Binding-site contacts:
Ligand atom C7 contacts residue ASN44 of chain 30.E at 3.4 Å.
Ligand atom C4 contacts residue ASN44 of chain 30.E at 4.3 Å.
Ligand atom C6 contacts residue GLU55 of chain 25.E at 3.5 Å.
Ligand atom C8 contacts residue VAL62 of chain 30.E at 3.8 Å (hydrophobic).
Ligand atom C2 contacts residue LEU108 of chain 30.E at 3.5 Å (hydrophobic).
Ligand atom C7 contacts residue THR146 of chain 30.E at 4.2 Å.
Ligand atom C5 contacts residue ASN44 of chain 30.E at 3.7 Å.
Ligand atom C2 contacts residue ASN44 of chain 30.E at 2.5 Å.
Ligand atom O7 contacts residue LEU108 of chain 30.E at 3.7 Å.
Ligand atom C8 contacts residue ASN44 of chain 30.E at 4.5 Å.
Ligand atom O3 contacts residue LEU108 of chain 30.E at 4.0 Å.
Ligand atom C6 contacts residue ARG110 of chain 30.E at 3.5 Å.
Ligand atom C1 contacts residue LEU108 of chain 30.E at 3.9 Å (hydrophobic).
Ligand atom C3 contacts residue ASN44 of chain 30.E at 3.8 Å.
Ligand atom N2 contacts residue ILE109 of chain 30.E at 4.5 Å.
Ligand atom C7 contacts residue LEU108 of chain 30.E at 3.6 Å (hydrophobic).
Ligand atom O5 contacts residue ASN44 of chain 30.E at 2.4 Å (h-bond).
Ligand atom O6 contacts residue GLU55 of chain 25.E at 3.7 Å.
Ligand atom C3 contacts residue LEU108 of chain 30.E at 3.5 Å (hydrophobic).
Ligand atom C5 contacts residue ARG110 of chain 30.E at 4.4 Å.
Ligand atom O6 contacts residue VAL45 of chain 30.E at 3.9 Å.
Ligand atom C8 contacts residue THR146 of chain 30.E at 4.1 Å.
Ligand atom N2 contacts residue LEU108 of chain 30.E at 2.7 Å (h-bond).
Ligand atom O6 contacts residue ARG110 of chain 30.E at 2.9 Å (salt-bridge).
Ligand atom C8 contacts residue ILE109 of chain 30.E at 3.8 Å (hydrophobic).
Ligand atom O7 contacts residue THR146 of chain 30.E at 3.3 Å.
Ligand atom C1 contacts residue ASN44 of chain 30.E at 1.4 Å.
Ligand atom O7 contacts residue ASN44 of chain 30.E at 3.7 Å.
Ligand atom C8 contacts residue LEU108 of chain 30.E at 3.7 Å (hydrophobic).
Ligand atom N2 contacts residue ASN44 of chain 30.E at 2.9 Å (h-bond).

Sequence of chain 30.E:
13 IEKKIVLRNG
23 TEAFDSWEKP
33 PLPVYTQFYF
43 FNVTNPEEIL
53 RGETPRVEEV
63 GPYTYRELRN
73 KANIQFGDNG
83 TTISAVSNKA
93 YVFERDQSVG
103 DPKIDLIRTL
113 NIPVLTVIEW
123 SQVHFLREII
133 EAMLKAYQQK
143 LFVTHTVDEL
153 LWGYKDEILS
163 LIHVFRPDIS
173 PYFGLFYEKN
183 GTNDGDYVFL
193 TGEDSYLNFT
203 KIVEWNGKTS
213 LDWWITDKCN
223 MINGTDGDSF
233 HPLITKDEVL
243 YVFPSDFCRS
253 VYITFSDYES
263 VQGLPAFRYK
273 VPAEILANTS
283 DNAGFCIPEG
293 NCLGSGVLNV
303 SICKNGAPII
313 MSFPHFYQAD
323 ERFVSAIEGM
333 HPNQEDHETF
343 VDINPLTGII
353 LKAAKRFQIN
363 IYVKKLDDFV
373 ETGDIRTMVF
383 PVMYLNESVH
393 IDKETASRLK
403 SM

Sequence of chain 25.E:
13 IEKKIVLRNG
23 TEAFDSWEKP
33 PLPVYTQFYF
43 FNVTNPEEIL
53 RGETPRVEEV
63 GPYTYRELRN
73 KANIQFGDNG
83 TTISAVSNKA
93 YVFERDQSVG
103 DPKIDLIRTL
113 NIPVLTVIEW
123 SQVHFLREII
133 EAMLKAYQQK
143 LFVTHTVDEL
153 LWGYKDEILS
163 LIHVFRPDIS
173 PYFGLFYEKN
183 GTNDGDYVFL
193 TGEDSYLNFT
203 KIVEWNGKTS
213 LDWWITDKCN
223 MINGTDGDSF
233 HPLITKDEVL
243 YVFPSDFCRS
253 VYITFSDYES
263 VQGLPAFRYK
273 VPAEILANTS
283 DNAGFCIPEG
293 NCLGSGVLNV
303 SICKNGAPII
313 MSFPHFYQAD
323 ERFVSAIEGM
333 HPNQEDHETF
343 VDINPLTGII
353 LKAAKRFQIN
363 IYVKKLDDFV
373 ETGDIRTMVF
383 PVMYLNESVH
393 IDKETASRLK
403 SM

This small molecule binds to this protein.
Small molecule (SMILES): CC(=O)N[C@H]1[C@H](O[C@H]2[C@H](O)[C@@H](NC(C)=O)CO[C@@H]2CO)O[C@H](CO)[C@@H](O[C@@H]2O[C@H](CO)[C@@H](O)[C@H](O[C@H]3O[C@H](CO)[C@@H](O)[C@H](O)[C@@H]3O)[C@@H]2O)[C@@H]1O